Sequence of chain 1.A:
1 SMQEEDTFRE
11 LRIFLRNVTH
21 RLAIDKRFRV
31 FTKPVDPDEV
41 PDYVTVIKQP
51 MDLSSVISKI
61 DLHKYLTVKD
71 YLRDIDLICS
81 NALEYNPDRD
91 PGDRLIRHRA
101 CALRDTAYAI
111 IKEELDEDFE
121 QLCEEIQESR

A protein and the small-molecule ligand that binds it are described below.
Small molecule (SMILES): CC(=O)c1nc(NC(=O)[C@H]2CNCCN2)sc1-c1ccc(N2CCCC2=O)cc1

Binding-site contacts:
Ligand atom CB contacts residue ASN86 of chain 1.A at 3.3 Å.
Ligand atom CAI contacts residue PRO34 of chain 1.A at 3.2 Å (hydrophobic).
Ligand atom CAE contacts residue VAL30 of chain 1.A at 3.3 Å (hydrophobic).
Ligand atom CAY contacts residue ASN86 of chain 1.A at 3.6 Å.
Ligand atom CAU contacts residue ASP36 of chain 1.A at 3.5 Å.
Ligand atom CAM contacts residue G7H1 of chain 1.C at 3.9 Å.
Ligand atom O contacts residue G7H1 of chain 1.C at 3.7 Å.
Ligand atom CB contacts residue ASP93 of chain 1.A at 3.3 Å.
Ligand atom NAO contacts residue TYR85 of chain 1.A at 3.5 Å.
Ligand atom CAJ contacts residue ASP93 of chain 1.A at 3.2 Å.
Ligand atom CAH contacts residue VAL35 of chain 1.A at 3.9 Å (hydrophobic).
Ligand atom OAC contacts residue VAL35 of chain 1.A at 3.6 Å.
Ligand atom CAM contacts residue ARG29 of chain 1.A at 3.8 Å.
Ligand atom OAB contacts residue ILE96 of chain 1.A at 3.9 Å.
Ligand atom CAK contacts residue ASP93 of chain 1.A at 3.2 Å.
Ligand atom CA contacts residue ASN86 of chain 1.A at 3.3 Å.
Ligand atom CB contacts residue TYR85 of chain 1.A at 3.8 Å (hydrophobic).
Ligand atom CA contacts residue ASP93 of chain 1.A at 3.3 Å.
Ligand atom CAX contacts residue G7H1 of chain 1.C at 3.9 Å.
Ligand atom CAL contacts residue PRO34 of chain 1.A at 3.5 Å (hydrophobic).
Ligand atom NAO contacts residue ASN86 of chain 1.A at 3.2 Å (h-bond).
Ligand atom CAL contacts residue G7H1 of chain 1.C at 3.7 Å.
Ligand atom NAP contacts residue ASP93 of chain 1.A at 2.6 Å (salt-bridge).
Ligand atom OAB contacts residue ASN86 of chain 1.A at 3.3 Å (h-bond).
Ligand atom CAU contacts residue VAL35 of chain 1.A at 3.9 Å (hydrophobic).
Ligand atom OAC contacts residue G7H1 of chain 1.C at 3.9 Å.
Ligand atom NBC contacts residue G7H1 of chain 1.C at 3.9 Å.
Ligand atom CAA contacts residue VAL35 of chain 1.A at 3.6 Å (hydrophobic).
Ligand atom OAC contacts residue ASP36 of chain 1.A at 2.8 Å (salt-bridge).
Ligand atom CAG contacts residue VAL30 of chain 1.A at 3.6 Å (hydrophobic).
Ligand atom CAH contacts residue G7H1 of chain 1.C at 3.4 Å.
Ligand atom NAR contacts residue ASN86 of chain 1.A at 2.7 Å (h-bond).
Ligand atom CAI contacts residue LYS33 of chain 1.A at 3.7 Å.
Ligand atom CAU contacts residue G7H1 of chain 1.C at 3.7 Å.
Ligand atom C contacts residue ASN86 of chain 1.A at 3.5 Å.
Ligand atom N contacts residue ASP93 of chain 1.A at 3.8 Å.
Ligand atom CAF contacts residue G7H1 of chain 1.C at 3.6 Å.
Ligand atom NAR contacts residue TYR85 of chain 1.A at 3.7 Å.
Ligand atom CAY contacts residue TYR85 of chain 1.A at 3.6 Å (hydrophobic).
Ligand atom CAU contacts residue PRO34 of chain 1.A at 3.6 Å (hydrophobic).